Binding-site contacts:
Ligand atom C26 contacts residue TYR51 of chain 1.A at 2.8 Å (hydrophobic).
Ligand atom C12 contacts residue ASP131 of chain 1.A at 3.5 Å.
Ligand atom C21 contacts residue ASP131 of chain 1.A at 3.2 Å.
Ligand atom N16 contacts residue TYR51 of chain 1.A at 3.6 Å.
Ligand atom C23 contacts residue ARG55 of chain 1.A at 3.5 Å.
Ligand atom C9 contacts residue GLU52 of chain 1.A at 3.7 Å.
Ligand atom C22 contacts residue TYR51 of chain 1.A at 3.9 Å (hydrophobic).
Ligand atom N11 contacts residue TYR133 of chain 1.A at 3.8 Å.
Ligand atom C21 contacts residue TYR134 of chain 1.A at 3.7 Å (hydrophobic).
Ligand atom C2 contacts residue ASP131 of chain 1.A at 3.3 Å.
Ligand atom C23 contacts residue TYR51 of chain 1.A at 3.1 Å (hydrophobic).
Ligand atom C10 contacts residue TYR133 of chain 1.A at 3.8 Å (hydrophobic).
Ligand atom C7 contacts residue VO41 of chain 1.B at 3.5 Å.
Ligand atom N3 contacts residue TYR133 of chain 1.A at 3.8 Å.
Ligand atom C6 contacts residue TYR133 of chain 1.A at 3.8 Å (hydrophobic).
Ligand atom C13 contacts residue TYR51 of chain 1.A at 3.1 Å (hydrophobic).
Ligand atom C7 contacts residue TYR133 of chain 1.A at 3.8 Å (hydrophobic).
Ligand atom C4 contacts residue ASP131 of chain 1.A at 3.3 Å.
Ligand atom C13 contacts residue GLU52 of chain 1.A at 4.0 Å.
Ligand atom C25 contacts residue TYR51 of chain 1.A at 2.8 Å (hydrophobic).
Ligand atom C1 contacts residue TYR133 of chain 1.A at 3.9 Å (hydrophobic).
Ligand atom C15 contacts residue GLU52 of chain 1.A at 3.9 Å.
Ligand atom C9 contacts residue ILE18 of chain 1.A at 3.6 Å (hydrophobic).
Ligand atom C7 contacts residue ASP131 of chain 1.A at 3.3 Å.
Ligand atom C4 contacts residue TYR133 of chain 1.A at 3.7 Å (hydrophobic).
Ligand atom C1 contacts residue TYR134 of chain 1.A at 4.1 Å (hydrophobic).
Ligand atom C8 contacts residue ILE18 of chain 1.A at 3.9 Å (hydrophobic).
Ligand atom C20 contacts residue TYR134 of chain 1.A at 3.9 Å (hydrophobic).
Ligand atom C8 contacts residue GLY16 of chain 1.A at 4.0 Å.
Ligand atom N3 contacts residue ASP131 of chain 1.A at 2.4 Å (salt-bridge).
Ligand atom N16 contacts residue GLU52 of chain 1.A at 4.0 Å.
Ligand atom C12 contacts residue TYR134 of chain 1.A at 3.9 Å (hydrophobic).
Ligand atom C10 contacts residue GLU52 of chain 1.A at 3.6 Å.
Ligand atom C8 contacts residue VO41 of chain 1.B at 3.4 Å.
Ligand atom C14 contacts residue GLU52 of chain 1.A at 2.9 Å.
Ligand atom C9 contacts residue TYR133 of chain 1.A at 4.0 Å (hydrophobic).
Ligand atom C5 contacts residue TYR133 of chain 1.A at 3.8 Å (hydrophobic).
Ligand atom C14 contacts residue TYR51 of chain 1.A at 3.6 Å (hydrophobic).
Ligand atom C24 contacts residue TYR51 of chain 1.A at 3.4 Å (hydrophobic).
Ligand atom C20 contacts residue ASP131 of chain 1.A at 4.1 Å.

The protein below binds the small molecule below.
Small molecule (SMILES): N#Cc1ccccc1-c1cc(NCCCN2CCCCC2)c2ccccc2n1

Sequence of chain 1.A:
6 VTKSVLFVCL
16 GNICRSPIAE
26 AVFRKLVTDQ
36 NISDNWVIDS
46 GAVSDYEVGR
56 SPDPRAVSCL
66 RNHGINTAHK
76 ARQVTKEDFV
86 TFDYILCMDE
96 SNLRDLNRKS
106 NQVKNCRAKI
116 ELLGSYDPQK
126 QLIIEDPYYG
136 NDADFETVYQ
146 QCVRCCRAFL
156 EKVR